Sequence of chain 1.A:
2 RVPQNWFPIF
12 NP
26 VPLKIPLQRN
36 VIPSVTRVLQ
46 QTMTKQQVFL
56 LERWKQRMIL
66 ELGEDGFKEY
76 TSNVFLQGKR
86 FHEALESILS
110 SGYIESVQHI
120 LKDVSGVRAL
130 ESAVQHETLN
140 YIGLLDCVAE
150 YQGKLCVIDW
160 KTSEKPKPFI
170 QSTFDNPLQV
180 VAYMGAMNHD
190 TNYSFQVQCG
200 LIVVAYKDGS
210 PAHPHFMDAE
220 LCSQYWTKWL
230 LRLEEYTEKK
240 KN

This small molecule binds to this protein.
Small molecule (SMILES): Nc1ccn([C@H]2C[C@H](O)[C@@H](CO[P](=O)(O)O[C@H]3C[C@H](n4cnc5c(=O)nc(N)[nH]c54)O[C@@H]3CO[P](=O)(O)O[C@H]3C[C@H](n4cnc5c(N)ncnc54)O[C@@H]3COP(=O)=O)O2)c(=O)n1

Binding-site contacts:
Ligand atom N4 contacts residue PHE54 of chain 1.A at 4.4 Å.
Ligand atom O2 contacts residue PHE54 of chain 1.A at 3.1 Å.
Ligand atom C2' contacts residue PHE54 of chain 1.A at 4.0 Å (hydrophobic).
Ligand atom N1 contacts residue PHE54 of chain 1.A at 4.0 Å.
Ligand atom C2 contacts residue PHE54 of chain 1.A at 3.6 Å (hydrophobic).
Ligand atom C4 contacts residue PHE54 of chain 1.A at 4.3 Å (hydrophobic).
Ligand atom C1' contacts residue PHE54 of chain 1.A at 4.0 Å (hydrophobic).
Ligand atom C4 contacts residue LYS50 of chain 1.A at 4.4 Å.
Ligand atom C6 contacts residue PHE54 of chain 1.A at 4.5 Å (hydrophobic).
Ligand atom N3 contacts residue PHE54 of chain 1.A at 3.7 Å.
Ligand atom N4 contacts residue GLN51 of chain 1.A at 3.7 Å.
Ligand atom N4 contacts residue LYS50 of chain 1.A at 3.7 Å.